Sequence of chain 1.BA:
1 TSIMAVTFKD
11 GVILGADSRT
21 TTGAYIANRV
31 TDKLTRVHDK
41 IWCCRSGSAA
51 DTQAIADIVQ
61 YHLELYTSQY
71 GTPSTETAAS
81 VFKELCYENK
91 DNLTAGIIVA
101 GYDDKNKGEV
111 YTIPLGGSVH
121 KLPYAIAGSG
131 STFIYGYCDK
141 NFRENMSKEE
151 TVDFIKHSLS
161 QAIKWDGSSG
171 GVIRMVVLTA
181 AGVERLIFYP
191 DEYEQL

Sequence of chain 1.V:
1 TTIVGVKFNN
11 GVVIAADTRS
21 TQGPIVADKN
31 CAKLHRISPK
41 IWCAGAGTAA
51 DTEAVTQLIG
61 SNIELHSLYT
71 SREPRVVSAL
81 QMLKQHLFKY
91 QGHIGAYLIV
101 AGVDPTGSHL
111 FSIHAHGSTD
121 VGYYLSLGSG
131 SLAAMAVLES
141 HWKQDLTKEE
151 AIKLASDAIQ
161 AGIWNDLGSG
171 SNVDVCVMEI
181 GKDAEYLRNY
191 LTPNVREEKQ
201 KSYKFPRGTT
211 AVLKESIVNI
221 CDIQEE

A protein and the small-molecule ligand that binds it are described below.
Small molecule (SMILES): CC(C)C[C@H](NC(=O)[C@H](Cc1ccccc1)NC(=O)c1cnccn1)B(O)O

Binding-site contacts:
Ligand atom C25 contacts residue THR20 of chain 1.BA at 3.5 Å.
Ligand atom N20 contacts residue GLY47 of chain 1.BA at 2.9 Å (h-bond).
Ligand atom C13 contacts residue GLY47 of chain 1.BA at 3.7 Å.
Ligand atom C3 contacts residue THR22 of chain 1.BA at 3.5 Å.
Ligand atom N1 contacts residue SER118 of chain 1.V at 3.9 Å.
Ligand atom N1 contacts residue ALA49 of chain 1.BA at 3.7 Å.
Ligand atom C24 contacts residue THR52 of chain 1.BA at 3.7 Å.
Ligand atom O8 contacts residue ALA49 of chain 1.BA at 3.1 Å (h-bond).
Ligand atom C6 contacts residue SER118 of chain 1.V at 3.4 Å.
Ligand atom C23 contacts residue GLY47 of chain 1.BA at 3.6 Å.
Ligand atom B26 contacts residue THR1 of chain 1.BA at 1.4 Å.
Ligand atom C5 contacts residue HIS114 of chain 1.V at 3.0 Å.
Ligand atom C24 contacts residue ALA49 of chain 1.BA at 3.9 Å (hydrophobic).
Ligand atom C24 contacts residue GLY47 of chain 1.BA at 3.9 Å.
Ligand atom C22 contacts residue ARG45 of chain 1.BA at 3.9 Å.
Ligand atom C3 contacts residue THR20 of chain 1.BA at 3.9 Å.
Ligand atom N4 contacts residue THR21 of chain 1.BA at 3.9 Å.
Ligand atom C5 contacts residue THR22 of chain 1.BA at 3.7 Å.
Ligand atom N4 contacts residue THR22 of chain 1.BA at 2.7 Å (h-bond).
Ligand atom C22 contacts residue THR1 of chain 1.BA at 2.8 Å.
Ligand atom C11 contacts residue THR21 of chain 1.BA at 3.6 Å.
Ligand atom N9 contacts residue THR21 of chain 1.BA at 3.3 Å (h-bond).
Ligand atom C10 contacts residue GLY47 of chain 1.BA at 3.6 Å.
Ligand atom C21 contacts residue LYS33 of chain 1.BA at 3.9 Å.
Ligand atom O19 contacts residue THR21 of chain 1.BA at 3.2 Å (h-bond).
Ligand atom C24 contacts residue ARG45 of chain 1.BA at 3.4 Å.
Ligand atom C3 contacts residue THR21 of chain 1.BA at 3.1 Å.
Ligand atom O19 contacts residue THR20 of chain 1.BA at 3.6 Å.
Ligand atom B26 contacts residue LYS33 of chain 1.BA at 3.8 Å.
Ligand atom O8 contacts residue SER48 of chain 1.BA at 3.8 Å.
Ligand atom C21 contacts residue THR1 of chain 1.BA at 2.4 Å.
Ligand atom C18 contacts residue GLY47 of chain 1.BA at 3.8 Å.
Ligand atom O27 contacts residue THR1 of chain 1.BA at 2.4 Å (h-bond).
Ligand atom O28 contacts residue THR1 of chain 1.BA at 2.3 Å (h-bond).
Ligand atom C21 contacts residue GLY47 of chain 1.BA at 3.9 Å.
Ligand atom N20 contacts residue THR1 of chain 1.BA at 3.7 Å.
Ligand atom O28 contacts residue SER168 of chain 1.BA at 3.9 Å.
Ligand atom O27 contacts residue GLY47 of chain 1.BA at 3.3 Å (h-bond).
Ligand atom C6 contacts residue HIS114 of chain 1.V at 3.3 Å.
Ligand atom C22 contacts residue GLY47 of chain 1.BA at 3.7 Å.